This protein binds this small molecule.
Small molecule (SMILES): COc1ccc(S(=O)(=O)N(CC(C)C)C[C@@H](O)[C@H](Cc2ccccc2)NC(=O)O[C@H]2CO[C@H]3O[C@@H]4OCC[C@@H]4[C@H]32)cc1

Sequence of chain 1.B:
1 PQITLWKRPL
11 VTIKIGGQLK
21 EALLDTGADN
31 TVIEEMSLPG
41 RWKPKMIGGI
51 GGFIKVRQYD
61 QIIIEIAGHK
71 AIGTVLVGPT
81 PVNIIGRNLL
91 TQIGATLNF

Sequence of chain 1.A:
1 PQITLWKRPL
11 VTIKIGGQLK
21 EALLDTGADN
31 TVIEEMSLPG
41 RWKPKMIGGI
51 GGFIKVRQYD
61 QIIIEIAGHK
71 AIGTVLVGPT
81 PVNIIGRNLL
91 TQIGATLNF

Binding-site contacts:
Ligand atom C43 contacts residue GLY48 of chain 1.B at 2.8 Å.
Ligand atom C42 contacts residue ARG8 of chain 1.A at 3.5 Å.
Ligand atom C6 contacts residue GLY48 of chain 1.A at 2.8 Å.
Ligand atom O10 contacts residue ILE50 of chain 1.B at 3.5 Å.
Ligand atom O9 contacts residue ILE84 of chain 1.A at 3.5 Å.
Ligand atom C17 contacts residue ASP25 of chain 1.A at 3.1 Å.
Ligand atom C40 contacts residue ASN30 of chain 1.A at 3.4 Å.
Ligand atom C12 contacts residue GLY27 of chain 1.A at 3.4 Å.
Ligand atom O41 contacts residue ASP29 of chain 1.B at 3.4 Å (salt-bridge).
Ligand atom O26 contacts residue ASP29 of chain 1.B at 3.5 Å (salt-bridge).
Ligand atom O18 contacts residue GLY27 of chain 1.B at 3.4 Å.
Ligand atom C15 contacts residue GLY27 of chain 1.A at 3.6 Å.
Ligand atom C36 contacts residue GLY49 of chain 1.B at 3.3 Å.
Ligand atom C42 contacts residue ASP29 of chain 1.B at 3.4 Å.
Ligand atom O18 contacts residue ASP25 of chain 1.B at 2.8 Å (salt-bridge).
Ligand atom C3 contacts residue ASN30 of chain 1.A at 3.5 Å.
Ligand atom O9 contacts residue ILE50 of chain 1.B at 3.3 Å.
Ligand atom C15 contacts residue VAL82 of chain 1.B at 3.7 Å (hydrophobic).
Ligand atom C34 contacts residue VAL82 of chain 1.A at 3.4 Å (hydrophobic).
Ligand atom C36 contacts residue ILE50 of chain 1.B at 3.6 Å (hydrophobic).
Ligand atom O10 contacts residue GLY48 of chain 1.A at 3.6 Å.
Ligand atom C3 contacts residue ALA28 of chain 1.A at 3.6 Å (hydrophobic).
Ligand atom C32 contacts residue ASP25 of chain 1.A at 3.1 Å.
Ligand atom O39 contacts residue ASN30 of chain 1.A at 3.2 Å (h-bond).
Ligand atom C36 contacts residue PRO81 of chain 1.A at 3.3 Å (hydrophobic).
Ligand atom C31 contacts residue GLY48 of chain 1.B at 3.2 Å.
Ligand atom C27 contacts residue ASN30 of chain 1.B at 3.1 Å.
Ligand atom O41 contacts residue ARG8 of chain 1.A at 3.6 Å.
Ligand atom O18 contacts residue ASP25 of chain 1.A at 2.4 Å (salt-bridge).
Ligand atom C35 contacts residue VAL82 of chain 1.A at 3.5 Å (hydrophobic).
Ligand atom C4 contacts residue ALA28 of chain 1.A at 3.5 Å (hydrophobic).
Ligand atom C35 contacts residue PRO81 of chain 1.A at 3.5 Å (hydrophobic).
Ligand atom C30 contacts residue GLY48 of chain 1.B at 2.9 Å.
Ligand atom N20 contacts residue GLY27 of chain 1.B at 3.2 Å (h-bond).
Ligand atom C7 contacts residue GLY48 of chain 1.A at 3.2 Å.
Ligand atom C17 contacts residue ASP25 of chain 1.B at 3.5 Å.
Ligand atom O26 contacts residue ASN30 of chain 1.B at 3.1 Å (h-bond).
Ligand atom O28 contacts residue ASP29 of chain 1.B at 2.9 Å (salt-bridge).
Ligand atom C16 contacts residue ASP25 of chain 1.A at 3.0 Å.
Ligand atom O10 contacts residue GLY49 of chain 1.A at 2.8 Å.